Binding-site contacts:
Ligand atom C27 contacts residue GLN393 of chain 1.C at 3.2 Å.
Ligand atom O6 contacts residue ARG405 of chain 1.C at 3.6 Å (salt-bridge).
Ligand atom C22 contacts residue ASP396 of chain 1.C at 2.9 Å.
Ligand atom C13 contacts residue PHE394 of chain 1.C at 3.3 Å (hydrophobic).
Ligand atom C34 contacts residue PHE394 of chain 1.C at 3.8 Å (hydrophobic).
Ligand atom C25 contacts residue HIS406 of chain 1.C at 3.7 Å.
Ligand atom C29 contacts residue SER411 of chain 1.C at 3.7 Å.
Ligand atom C4 contacts residue GLN390 of chain 1.C at 3.7 Å.
Ligand atom C46 contacts residue GLN390 of chain 1.C at 3.7 Å.
Ligand atom C5 contacts residue GLN390 of chain 1.C at 3.4 Å.
Ligand atom C29 contacts residue GLN393 of chain 1.C at 2.7 Å.
Ligand atom C27 contacts residue ILE452 of chain 1.C at 3.8 Å (hydrophobic).
Ligand atom C20 contacts residue ASP396 of chain 1.C at 3.6 Å.
Ligand atom C5 contacts residue GLN393 of chain 1.C at 3.4 Å.
Ligand atom O7 contacts residue GLN393 of chain 1.C at 3.2 Å (h-bond).
Ligand atom O5 contacts residue ARG405 of chain 1.C at 3.1 Å (salt-bridge).
Ligand atom C28 contacts residue ILE452 of chain 1.C at 3.6 Å (hydrophobic).
Ligand atom O5 contacts residue ASP396 of chain 1.C at 3.2 Å (salt-bridge).
Ligand atom C47 contacts residue GLY414 of chain 1.C at 3.8 Å.
Ligand atom C30 contacts residue SER411 of chain 1.C at 3.3 Å.
Ligand atom C26 contacts residue GLN393 of chain 1.C at 3.5 Å.
Ligand atom C44 contacts residue ASN448 of chain 1.C at 3.7 Å.
Ligand atom O6 contacts residue ARG409 of chain 1.C at 2.8 Å (salt-bridge).
Ligand atom O8 contacts residue GLN393 of chain 1.C at 3.4 Å.
Ligand atom C31 contacts residue GLN390 of chain 1.C at 3.6 Å.
Ligand atom C29 contacts residue VAL137 of chain 1.C at 3.6 Å (hydrophobic).
Ligand atom C28 contacts residue GLN393 of chain 1.C at 3.0 Å.
Ligand atom O10 contacts residue PRO444 of chain 1.C at 3.2 Å.
Ligand atom C23 contacts residue ARG409 of chain 1.C at 3.5 Å.
Ligand atom O8 contacts residue PHE394 of chain 1.C at 2.6 Å (h-bond).
Ligand atom C30 contacts residue GLN393 of chain 1.C at 3.6 Å.
Ligand atom C31 contacts residue GLN393 of chain 1.C at 3.3 Å.
Ligand atom C21 contacts residue ASP396 of chain 1.C at 3.7 Å.
Ligand atom C25 contacts residue ARG409 of chain 1.C at 3.7 Å.
Ligand atom C35 contacts residue PHE394 of chain 1.C at 3.6 Å (hydrophobic).
Ligand atom C12 contacts residue PHE394 of chain 1.C at 3.6 Å (hydrophobic).
Ligand atom O5 contacts residue ARG409 of chain 1.C at 3.1 Å (salt-bridge).
Ligand atom C24 contacts residue ARG409 of chain 1.C at 3.3 Å.
Ligand atom C14 contacts residue GLN393 of chain 1.C at 3.7 Å.
Ligand atom C47 contacts residue GLN390 of chain 1.C at 3.6 Å.

This protein binds this small molecule.
Small molecule (SMILES): C/C(=C\[C@H](C)CCCCC(=O)O)[C@@H]1O[C@@H]2C=C[C@@H]1OC(=O)/C=C\C=C/C=C/[C@H]1O[C@@H]3C[C@H]1O[C@@H](/C=C/C[C@H]1O[C@H](C[C@H](O)[C@H]1C)[C@@H](O)[C@@H](O)/C=C/CC/C=C/C2)[C@@H]3C

Sequence of chain 1.C:
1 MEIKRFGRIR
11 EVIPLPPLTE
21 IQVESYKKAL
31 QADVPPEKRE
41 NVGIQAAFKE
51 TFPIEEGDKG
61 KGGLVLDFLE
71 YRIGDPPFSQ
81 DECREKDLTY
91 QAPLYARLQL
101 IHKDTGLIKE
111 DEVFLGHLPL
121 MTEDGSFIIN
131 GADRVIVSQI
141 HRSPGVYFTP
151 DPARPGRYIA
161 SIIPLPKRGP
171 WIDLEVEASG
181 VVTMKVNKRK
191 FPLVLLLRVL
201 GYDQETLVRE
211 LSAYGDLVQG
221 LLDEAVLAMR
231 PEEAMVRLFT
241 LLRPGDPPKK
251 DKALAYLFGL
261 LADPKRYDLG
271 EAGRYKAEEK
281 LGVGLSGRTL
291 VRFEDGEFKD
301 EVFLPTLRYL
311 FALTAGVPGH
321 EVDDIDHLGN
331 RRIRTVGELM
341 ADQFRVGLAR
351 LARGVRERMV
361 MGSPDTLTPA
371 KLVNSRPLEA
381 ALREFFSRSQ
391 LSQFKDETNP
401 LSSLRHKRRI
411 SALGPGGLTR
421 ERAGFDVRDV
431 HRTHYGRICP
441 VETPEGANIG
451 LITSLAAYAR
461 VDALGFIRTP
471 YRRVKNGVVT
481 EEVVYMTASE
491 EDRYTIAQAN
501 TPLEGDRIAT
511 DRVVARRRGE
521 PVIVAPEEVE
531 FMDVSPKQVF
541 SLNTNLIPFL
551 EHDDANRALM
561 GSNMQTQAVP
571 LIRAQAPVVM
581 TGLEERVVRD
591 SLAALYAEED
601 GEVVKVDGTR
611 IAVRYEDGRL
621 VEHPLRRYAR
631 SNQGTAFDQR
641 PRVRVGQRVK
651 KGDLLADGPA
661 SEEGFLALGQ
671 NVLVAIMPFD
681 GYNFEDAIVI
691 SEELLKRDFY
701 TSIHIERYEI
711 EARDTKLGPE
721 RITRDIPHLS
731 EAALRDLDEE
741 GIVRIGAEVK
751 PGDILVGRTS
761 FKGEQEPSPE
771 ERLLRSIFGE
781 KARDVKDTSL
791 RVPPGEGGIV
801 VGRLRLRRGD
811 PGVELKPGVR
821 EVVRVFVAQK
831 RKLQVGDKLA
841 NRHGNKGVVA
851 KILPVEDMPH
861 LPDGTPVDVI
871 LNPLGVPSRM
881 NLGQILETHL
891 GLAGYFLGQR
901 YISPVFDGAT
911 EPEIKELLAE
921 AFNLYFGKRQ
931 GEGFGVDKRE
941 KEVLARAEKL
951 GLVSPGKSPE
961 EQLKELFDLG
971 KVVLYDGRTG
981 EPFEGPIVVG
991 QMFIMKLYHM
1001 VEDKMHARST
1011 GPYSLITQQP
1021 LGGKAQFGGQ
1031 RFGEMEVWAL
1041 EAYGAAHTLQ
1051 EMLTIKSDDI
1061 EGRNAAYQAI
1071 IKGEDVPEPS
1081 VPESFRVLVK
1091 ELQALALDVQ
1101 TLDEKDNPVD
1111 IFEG